Binding-site contacts:
Ligand atom C1 contacts residue ASN211 of chain 2.A at 1.4 Å.
Ligand atom C8 contacts residue ASN211 of chain 2.A at 4.5 Å.
Ligand atom C2 contacts residue ASN211 of chain 2.A at 2.5 Å.
Ligand atom N2 contacts residue ASN211 of chain 2.A at 2.9 Å (h-bond).
Ligand atom O5 contacts residue ASN211 of chain 2.A at 2.4 Å (h-bond).
Ligand atom C7 contacts residue ASN211 of chain 2.A at 3.4 Å.
Ligand atom C3 contacts residue ASN211 of chain 2.A at 3.8 Å.
Ligand atom C5 contacts residue ASN211 of chain 2.A at 3.7 Å.
Ligand atom C4 contacts residue ASN211 of chain 2.A at 4.2 Å.
Ligand atom O7 contacts residue ASN211 of chain 2.A at 3.4 Å (h-bond).

Sequence of chain 2.A:
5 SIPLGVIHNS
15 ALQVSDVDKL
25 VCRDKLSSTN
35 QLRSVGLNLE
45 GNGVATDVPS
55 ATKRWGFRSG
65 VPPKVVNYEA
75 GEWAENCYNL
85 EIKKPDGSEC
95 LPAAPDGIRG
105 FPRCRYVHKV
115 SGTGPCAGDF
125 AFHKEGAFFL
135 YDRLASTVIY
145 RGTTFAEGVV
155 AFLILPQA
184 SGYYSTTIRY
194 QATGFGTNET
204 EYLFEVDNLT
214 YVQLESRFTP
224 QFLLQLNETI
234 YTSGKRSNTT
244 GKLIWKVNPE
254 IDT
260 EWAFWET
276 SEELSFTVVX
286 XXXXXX

The protein below binds the small molecule below.
Small molecule (SMILES): CC(=O)N[C@@H]1[C@@H](O)[C@H](O)[C@@H](CO)O[C@H]1O